Sequence of chain 1.F:
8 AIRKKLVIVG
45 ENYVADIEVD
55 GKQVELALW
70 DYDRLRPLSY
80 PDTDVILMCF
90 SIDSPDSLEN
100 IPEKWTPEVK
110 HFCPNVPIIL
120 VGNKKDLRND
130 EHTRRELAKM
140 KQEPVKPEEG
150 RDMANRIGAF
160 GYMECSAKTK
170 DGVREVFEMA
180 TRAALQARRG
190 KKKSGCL

The small molecule below binds the protein below.
Small molecule (SMILES): C/C=C(\C)CC/C=C(\C)CCC=C(C)C

Sequence of chain 1.B:
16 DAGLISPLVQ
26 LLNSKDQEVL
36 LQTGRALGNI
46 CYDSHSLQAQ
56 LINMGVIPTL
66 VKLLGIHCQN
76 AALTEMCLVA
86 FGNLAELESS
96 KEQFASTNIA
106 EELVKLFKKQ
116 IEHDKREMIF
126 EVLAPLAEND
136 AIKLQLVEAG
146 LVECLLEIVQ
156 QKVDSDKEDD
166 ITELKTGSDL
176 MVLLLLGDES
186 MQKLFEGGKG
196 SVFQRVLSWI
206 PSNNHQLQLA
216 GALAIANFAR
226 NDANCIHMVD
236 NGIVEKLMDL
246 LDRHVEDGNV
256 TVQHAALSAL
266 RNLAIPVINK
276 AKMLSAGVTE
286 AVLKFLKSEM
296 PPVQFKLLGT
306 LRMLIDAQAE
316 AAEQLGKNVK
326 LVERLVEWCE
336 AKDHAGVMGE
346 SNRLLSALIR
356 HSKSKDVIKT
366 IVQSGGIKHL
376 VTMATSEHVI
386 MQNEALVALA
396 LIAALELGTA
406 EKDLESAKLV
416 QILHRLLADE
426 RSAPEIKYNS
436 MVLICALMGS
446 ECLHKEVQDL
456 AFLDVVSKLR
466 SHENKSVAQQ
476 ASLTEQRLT

Binding-site contacts:
Ligand atom C7 contacts residue LEU42 of chain 1.B at 4.2 Å (hydrophobic).
Ligand atom C4 contacts residue LEU89 of chain 1.B at 3.9 Å (hydrophobic).
Ligand atom C4 contacts residue GLN53 of chain 1.B at 3.6 Å.
Ligand atom C6 contacts residue GLY43 of chain 1.B at 4.0 Å.
Ligand atom C12 contacts residue LEU68 of chain 1.B at 4.0 Å (hydrophobic).
Ligand atom C6 contacts residue LEU42 of chain 1.B at 3.9 Å (hydrophobic).
Ligand atom C9 contacts residue ALA85 of chain 1.B at 4.2 Å (hydrophobic).
Ligand atom C13 contacts residue LEU68 of chain 1.B at 4.1 Å (hydrophobic).
Ligand atom C12 contacts residue LEU65 of chain 1.B at 4.0 Å (hydrophobic).
Ligand atom C1 contacts residue ASN88 of chain 1.B at 3.8 Å.
Ligand atom C3 contacts residue ALA85 of chain 1.B at 4.3 Å (hydrophobic).
Ligand atom C4 contacts residue ASN88 of chain 1.B at 4.4 Å.
Ligand atom C7 contacts residue GLY43 of chain 1.B at 4.4 Å.
Ligand atom C14 contacts residue MET81 of chain 1.B at 4.1 Å (hydrophobic).
Ligand atom C1 contacts residue CYS195 of chain 1.F at 1.8 Å (hydrophobic).
Ligand atom C15 contacts residue CYS82 of chain 1.B at 3.5 Å (hydrophobic).
Ligand atom C11 contacts residue GLY39 of chain 1.B at 4.2 Å.
Ligand atom C14 contacts residue LEU35 of chain 1.B at 4.4 Å (hydrophobic).
Ligand atom C4 contacts residue CYS46 of chain 1.B at 4.0 Å (hydrophobic).
Ligand atom C3 contacts residue CYS195 of chain 1.F at 4.0 Å (hydrophobic).
Ligand atom C13 contacts residue MET81 of chain 1.B at 3.6 Å (hydrophobic).
Ligand atom C2 contacts residue CYS195 of chain 1.F at 2.7 Å (hydrophobic).
Ligand atom C13 contacts residue CYS82 of chain 1.B at 4.4 Å (hydrophobic).
Ligand atom C7 contacts residue ALA85 of chain 1.B at 4.2 Å (hydrophobic).
Ligand atom C5 contacts residue ALA85 of chain 1.B at 3.8 Å (hydrophobic).
Ligand atom C9 contacts residue LEU65 of chain 1.B at 4.2 Å (hydrophobic).
Ligand atom C12 contacts residue MET81 of chain 1.B at 4.1 Å (hydrophobic).
Ligand atom C11 contacts residue LEU65 of chain 1.B at 3.8 Å (hydrophobic).
Ligand atom C10 contacts residue LEU65 of chain 1.B at 3.6 Å (hydrophobic).
Ligand atom C2 contacts residue GLY43 of chain 1.B at 4.3 Å.
Ligand atom C1 contacts residue GLY43 of chain 1.B at 4.2 Å.
Ligand atom C15 contacts residue MET81 of chain 1.B at 3.5 Å (hydrophobic).
Ligand atom C8 contacts residue ALA85 of chain 1.B at 4.0 Å (hydrophobic).
Ligand atom C1 contacts residue CYS46 of chain 1.B at 4.2 Å (hydrophobic).
Ligand atom C14 contacts residue LEU78 of chain 1.B at 3.8 Å (hydrophobic).
Ligand atom C7 contacts residue GLY39 of chain 1.B at 4.3 Å.
Ligand atom C10 contacts residue ALA85 of chain 1.B at 4.2 Å (hydrophobic).
Ligand atom C14 contacts residue LEU68 of chain 1.B at 3.7 Å (hydrophobic).
Ligand atom C15 contacts residue LEU78 of chain 1.B at 3.9 Å (hydrophobic).
Ligand atom C11 contacts residue LEU27 of chain 1.B at 4.4 Å (hydrophobic).